The protein below binds the small molecule below.
Small molecule (SMILES): CC[C@H](C)[C@@H](C=O)NC(=O)[C@H](CO)NC(=O)[C@H](CCCCN)NC(=O)[C@@H](N)C(C)C

Sequence of chain 32.A:
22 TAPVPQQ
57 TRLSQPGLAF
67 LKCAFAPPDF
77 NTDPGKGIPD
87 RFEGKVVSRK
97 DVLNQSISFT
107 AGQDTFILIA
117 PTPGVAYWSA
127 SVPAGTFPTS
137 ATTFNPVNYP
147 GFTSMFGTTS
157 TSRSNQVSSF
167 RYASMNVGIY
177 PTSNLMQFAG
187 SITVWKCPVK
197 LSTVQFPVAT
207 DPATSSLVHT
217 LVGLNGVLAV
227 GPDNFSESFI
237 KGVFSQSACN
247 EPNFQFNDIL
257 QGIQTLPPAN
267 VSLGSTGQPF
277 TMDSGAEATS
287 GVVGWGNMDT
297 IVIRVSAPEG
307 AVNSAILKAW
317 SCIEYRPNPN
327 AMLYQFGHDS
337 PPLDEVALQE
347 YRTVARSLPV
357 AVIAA

Binding-site contacts:
Ligand atom CD1 contacts residue THR349 of chain 32.A at 4.4 Å.
Ligand atom CG2 contacts residue PHE71 of chain 32.A at 4.0 Å (hydrophobic).